Sequence of chain 3.A:
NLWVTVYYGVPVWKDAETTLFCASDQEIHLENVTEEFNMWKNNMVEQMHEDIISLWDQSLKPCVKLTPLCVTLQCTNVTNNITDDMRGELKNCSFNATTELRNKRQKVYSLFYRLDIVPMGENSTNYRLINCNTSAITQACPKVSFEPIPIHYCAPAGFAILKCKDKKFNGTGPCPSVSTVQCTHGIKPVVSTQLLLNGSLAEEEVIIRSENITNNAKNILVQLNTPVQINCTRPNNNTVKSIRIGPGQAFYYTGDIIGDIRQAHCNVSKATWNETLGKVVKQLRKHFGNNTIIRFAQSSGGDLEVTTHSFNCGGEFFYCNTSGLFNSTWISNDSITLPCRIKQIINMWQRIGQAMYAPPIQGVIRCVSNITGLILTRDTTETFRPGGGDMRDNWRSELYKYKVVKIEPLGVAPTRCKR

Sequence of chain 1.A:
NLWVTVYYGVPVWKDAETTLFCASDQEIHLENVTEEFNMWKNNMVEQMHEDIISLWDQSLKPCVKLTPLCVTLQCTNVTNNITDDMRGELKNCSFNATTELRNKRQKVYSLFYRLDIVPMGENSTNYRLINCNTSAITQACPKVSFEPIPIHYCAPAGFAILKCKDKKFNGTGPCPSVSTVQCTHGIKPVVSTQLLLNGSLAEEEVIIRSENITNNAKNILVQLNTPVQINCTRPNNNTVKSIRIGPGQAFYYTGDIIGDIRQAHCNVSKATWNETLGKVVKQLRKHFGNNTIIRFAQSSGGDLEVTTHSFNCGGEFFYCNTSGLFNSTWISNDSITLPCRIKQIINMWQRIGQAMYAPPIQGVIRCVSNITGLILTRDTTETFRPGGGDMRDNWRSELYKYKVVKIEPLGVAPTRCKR

Binding-site contacts:
Ligand atom C8 contacts residue SER151 of chain 1.A at 3.4 Å.
Ligand atom C5 contacts residue ASN153 of chain 1.A at 3.8 Å.
Ligand atom O5 contacts residue ASN153 of chain 1.A at 2.4 Å (h-bond).
Ligand atom O3 contacts residue GLN131 of chain 1.A at 3.2 Å (h-bond).
Ligand atom O7 contacts residue ASN153 of chain 1.A at 4.1 Å.
Ligand atom C1 contacts residue ASN153 of chain 1.A at 1.5 Å.
Ligand atom C8 contacts residue THR129 of chain 1.A at 3.2 Å.
Ligand atom C7 contacts residue THR129 of chain 1.A at 4.1 Å.
Ligand atom C7 contacts residue GLN131 of chain 1.A at 3.7 Å.
Ligand atom O7 contacts residue ASN160 of chain 3.A at 4.2 Å.
Ligand atom N2 contacts residue GLN131 of chain 1.A at 4.0 Å.
Ligand atom C8 contacts residue GLN131 of chain 1.A at 3.6 Å.
Ligand atom C3 contacts residue ASN153 of chain 1.A at 3.9 Å.
Ligand atom C8 contacts residue LEU130 of chain 1.A at 4.2 Å (hydrophobic).
Ligand atom C3 contacts residue GLN131 of chain 1.A at 4.4 Å.
Ligand atom O7 contacts residue GLN131 of chain 1.A at 3.9 Å.
Ligand atom C7 contacts residue ASN153 of chain 1.A at 3.7 Å.
Ligand atom C8 contacts residue PHE152 of chain 1.A at 4.0 Å (hydrophobic).
Ligand atom N2 contacts residue ASN153 of chain 1.A at 2.9 Å (h-bond).
Ligand atom C4 contacts residue ASN153 of chain 1.A at 4.3 Å.
Ligand atom O7 contacts residue THR129 of chain 1.A at 3.3 Å (h-bond).
Ligand atom C2 contacts residue ASN153 of chain 1.A at 2.5 Å.

The small molecule below binds the protein below.
Small molecule (SMILES): CC(=O)N[C@@H]1[C@@H](O)[C@H](O)[C@@H](CO)O[C@H]1O